The protein below binds the small molecule below.
Small molecule (SMILES): OC[C@H]1O[C@@H](O[C@@H]2[C@@H](O)[C@H](O)O[C@H](CO)[C@H]2O)[C@H](O)[C@@H](O)[C@@H]1O

Sequence of chain 1.A:
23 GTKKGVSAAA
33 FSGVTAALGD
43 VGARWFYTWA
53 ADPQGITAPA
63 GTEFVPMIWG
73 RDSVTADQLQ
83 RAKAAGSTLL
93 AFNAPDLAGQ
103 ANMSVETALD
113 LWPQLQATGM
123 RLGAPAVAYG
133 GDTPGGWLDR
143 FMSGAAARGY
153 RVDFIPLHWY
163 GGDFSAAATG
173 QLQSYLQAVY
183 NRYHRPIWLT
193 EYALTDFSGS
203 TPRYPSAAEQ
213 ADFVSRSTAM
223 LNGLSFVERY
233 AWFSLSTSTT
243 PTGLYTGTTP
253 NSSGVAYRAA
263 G

Binding-site contacts:
Ligand atom C5 contacts residue PHE199 of chain 1.A at 4.1 Å (hydrophobic).
Ligand atom O5 contacts residue TYR131 of chain 1.A at 4.1 Å.
Ligand atom C2 contacts residue GLU193 of chain 1.A at 4.4 Å.
Ligand atom C1 contacts residue TYR162 of chain 1.A at 3.9 Å (hydrophobic).
Ligand atom O2 contacts residue GLU193 of chain 1.A at 4.1 Å.
Ligand atom O4 contacts residue BGC1 of chain 1.C at 3.6 Å.
Ligand atom O2 contacts residue HIS160 of chain 1.A at 3.0 Å (h-bond).
Ligand atom O5 contacts residue PHE199 of chain 1.A at 4.1 Å.
Ligand atom O1 contacts residue TYR131 of chain 1.A at 4.4 Å.
Ligand atom O3 contacts residue TYR162 of chain 1.A at 4.3 Å.
Ligand atom O6 contacts residue GLN102 of chain 1.A at 3.7 Å.
Ligand atom C3 contacts residue HIS160 of chain 1.A at 4.2 Å.
Ligand atom O4 contacts residue GLN102 of chain 1.A at 4.2 Å.
Ligand atom C2 contacts residue LEU99 of chain 1.A at 3.8 Å (hydrophobic).
Ligand atom O2 contacts residue PHE199 of chain 1.A at 4.2 Å.
Ligand atom O4 contacts residue GLU193 of chain 1.A at 4.4 Å.
Ligand atom O3 contacts residue GLU193 of chain 1.A at 2.7 Å (salt-bridge).
Ligand atom C1 contacts residue LEU99 of chain 1.A at 4.2 Å (hydrophobic).
Ligand atom C4 contacts residue GLN102 of chain 1.A at 4.5 Å.
Ligand atom C3 contacts residue TYR162 of chain 1.A at 3.8 Å (hydrophobic).
Ligand atom C1 contacts residue PHE199 of chain 1.A at 4.3 Å (hydrophobic).
Ligand atom C2 contacts residue TYR162 of chain 1.A at 4.0 Å (hydrophobic).
Ligand atom C2 contacts residue HIS160 of chain 1.A at 4.1 Å.
Ligand atom C3 contacts residue GLU193 of chain 1.A at 3.4 Å.
Ligand atom C6 contacts residue LEU99 of chain 1.A at 4.2 Å (hydrophobic).
Ligand atom O2 contacts residue TYR162 of chain 1.A at 3.7 Å.
Ligand atom O3 contacts residue BGC1 of chain 1.C at 4.3 Å.
Ligand atom O4 contacts residue LEU99 of chain 1.A at 4.0 Å.
Ligand atom O3 contacts residue LEU99 of chain 1.A at 4.2 Å.
Ligand atom O3 contacts residue HIS160 of chain 1.A at 3.4 Å (h-bond).
Ligand atom O2 contacts residue ALA130 of chain 1.A at 3.7 Å.
Ligand atom O3 contacts residue ALA130 of chain 1.A at 3.8 Å.
Ligand atom C3 contacts residue PHE199 of chain 1.A at 4.1 Å (hydrophobic).
Ligand atom C4 contacts residue LEU99 of chain 1.A at 4.2 Å (hydrophobic).
Ligand atom O6 contacts residue LEU99 of chain 1.A at 4.1 Å.
Ligand atom O5 contacts residue LEU99 of chain 1.A at 4.0 Å.
Ligand atom C2 contacts residue ALA130 of chain 1.A at 4.2 Å (hydrophobic).
Ligand atom C6 contacts residue TYR131 of chain 1.A at 4.3 Å (hydrophobic).